This small molecule binds to this protein.
Small molecule (SMILES): CC(=O)N[C@H]1[C@H](O[C@H]2[C@H](O)[C@@H](NC(C)=O)CO[C@@H]2CO)O[C@H](CO)[C@@H](O)[C@@H]1O

Sequence of chain 1.C:
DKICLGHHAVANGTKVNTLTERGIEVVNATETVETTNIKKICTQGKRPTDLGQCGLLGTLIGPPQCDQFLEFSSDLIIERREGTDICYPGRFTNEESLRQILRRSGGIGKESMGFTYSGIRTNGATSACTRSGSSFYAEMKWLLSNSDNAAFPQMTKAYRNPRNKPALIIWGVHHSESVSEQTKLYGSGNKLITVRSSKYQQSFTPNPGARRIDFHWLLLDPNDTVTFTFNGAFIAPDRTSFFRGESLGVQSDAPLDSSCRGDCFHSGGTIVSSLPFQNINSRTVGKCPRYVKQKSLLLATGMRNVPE

Binding-site contacts:
Ligand atom O5 contacts residue THR34 of chain 1.C at 4.3 Å.
Ligand atom N2 contacts residue ASN32 of chain 1.C at 2.9 Å (h-bond).
Ligand atom C2 contacts residue ASN32 of chain 1.C at 2.4 Å.
Ligand atom O6 contacts residue THR34 of chain 1.C at 3.6 Å (h-bond).
Ligand atom C6 contacts residue THR34 of chain 1.C at 3.7 Å.
Ligand atom O6 contacts residue ASN32 of chain 1.C at 4.5 Å.
Ligand atom C4 contacts residue ASN32 of chain 1.C at 4.2 Å.
Ligand atom O5 contacts residue ASN32 of chain 1.C at 2.4 Å (h-bond).
Ligand atom C5 contacts residue ALA33 of chain 1.C at 4.4 Å (hydrophobic).
Ligand atom C6 contacts residue ALA33 of chain 1.C at 4.0 Å (hydrophobic).
Ligand atom O7 contacts residue ASN32 of chain 1.C at 3.7 Å.
Ligand atom O5 contacts residue ALA33 of chain 1.C at 3.9 Å.
Ligand atom C3 contacts residue ASN32 of chain 1.C at 3.8 Å.
Ligand atom C5 contacts residue ASN32 of chain 1.C at 3.6 Å.
Ligand atom C1 contacts residue ASN32 of chain 1.C at 1.4 Å.
Ligand atom O6 contacts residue ALA33 of chain 1.C at 2.9 Å (h-bond).
Ligand atom C7 contacts residue ASN32 of chain 1.C at 3.5 Å.